This protein binds this small molecule.
Small molecule (SMILES): COc1cccc(CC(=O)O)c1

Sequence of chain 1.B:
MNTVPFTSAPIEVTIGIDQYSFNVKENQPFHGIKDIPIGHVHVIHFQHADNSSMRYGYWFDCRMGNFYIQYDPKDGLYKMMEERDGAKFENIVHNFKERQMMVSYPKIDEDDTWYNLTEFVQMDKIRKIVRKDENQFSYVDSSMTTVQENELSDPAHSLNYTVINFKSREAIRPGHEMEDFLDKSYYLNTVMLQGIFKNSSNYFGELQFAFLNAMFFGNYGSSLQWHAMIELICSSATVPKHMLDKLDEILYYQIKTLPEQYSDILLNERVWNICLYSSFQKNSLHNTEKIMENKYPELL

Binding-site contacts:
Ligand atom C1 contacts residue ILE96 of chain 1.B at 3.8 Å (hydrophobic).
Ligand atom O2 contacts residue GLU87 of chain 1.B at 4.2 Å.
Ligand atom C5 contacts residue GLU87 of chain 1.B at 4.4 Å.
Ligand atom C6 contacts residue TYR72 of chain 1.B at 3.3 Å (hydrophobic).
Ligand atom C5 contacts residue TYR72 of chain 1.B at 3.5 Å (hydrophobic).
Ligand atom O contacts residue PHE10 of chain 1.B at 4.4 Å.
Ligand atom C6 contacts residue THR11 of chain 1.B at 4.3 Å.
Ligand atom C4 contacts residue GLU87 of chain 1.B at 3.4 Å.
Ligand atom C2 contacts residue PHE93 of chain 1.B at 3.5 Å (hydrophobic).
Ligand atom C contacts residue PRO9 of chain 1.B at 3.7 Å (hydrophobic).
Ligand atom O2 contacts residue LYS92 of chain 1.B at 3.1 Å (salt-bridge).
Ligand atom C contacts residue THR11 of chain 1.B at 3.6 Å.
Ligand atom O contacts residue ILE96 of chain 1.B at 3.5 Å.
Ligand atom C2 contacts residue ILE96 of chain 1.B at 3.9 Å (hydrophobic).
Ligand atom C contacts residue PHE100 of chain 1.B at 4.1 Å (hydrophobic).
Ligand atom C contacts residue TYR72 of chain 1.B at 4.0 Å (hydrophobic).
Ligand atom C3 contacts residue GLU87 of chain 1.B at 3.7 Å.
Ligand atom C3 contacts residue PHE93 of chain 1.B at 3.7 Å (hydrophobic).
Ligand atom O contacts residue PRO9 of chain 1.B at 3.1 Å.
Ligand atom C2 contacts residue PRO9 of chain 1.B at 4.0 Å (hydrophobic).
Ligand atom C6 contacts residue ILE96 of chain 1.B at 4.5 Å (hydrophobic).
Ligand atom O contacts residue TYR72 of chain 1.B at 3.4 Å.
Ligand atom C2 contacts residue TYR72 of chain 1.B at 3.7 Å (hydrophobic).
Ligand atom C contacts residue ILE96 of chain 1.B at 4.0 Å (hydrophobic).
Ligand atom C1 contacts residue TYR72 of chain 1.B at 3.4 Å (hydrophobic).
Ligand atom C7 contacts residue TYR72 of chain 1.B at 3.5 Å (hydrophobic).
Ligand atom C contacts residue PHE10 of chain 1.B at 3.6 Å (hydrophobic).
Ligand atom C8 contacts residue LYS92 of chain 1.B at 4.3 Å.
Ligand atom C3 contacts residue TYR72 of chain 1.B at 3.9 Å (hydrophobic).
Ligand atom C4 contacts residue TYR72 of chain 1.B at 3.9 Å (hydrophobic).
Ligand atom C1 contacts residue PRO9 of chain 1.B at 4.0 Å (hydrophobic).